Binding-site contacts:
Ligand atom C23 contacts residue TYR435 of chain 1.B at 3.6 Å (hydrophobic).
Ligand atom C25 contacts residue HEM1 of chain 1.N at 3.2 Å.
Ligand atom C02 contacts residue GLU321 of chain 1.B at 3.5 Å.
Ligand atom N28 contacts residue HEM1 of chain 1.N at 3.4 Å (h-bond).
Ligand atom C07 contacts residue HEM1 of chain 1.N at 3.8 Å.
Ligand atom N28 contacts residue H4B1 of chain 1.O at 3.7 Å.
Ligand atom N02 contacts residue HEM1 of chain 1.N at 3.6 Å.
Ligand atom C09 contacts residue HEM1 of chain 1.N at 3.4 Å.
Ligand atom C06 contacts residue VAL296 of chain 1.B at 3.5 Å (hydrophobic).
Ligand atom N02 contacts residue TYR317 of chain 1.B at 3.4 Å.
Ligand atom C21 contacts residue HEM1 of chain 1.N at 3.7 Å.
Ligand atom C24 contacts residue TRP407 of chain 1.B at 3.9 Å (hydrophobic).
Ligand atom O29 contacts residue TRP407 of chain 1.B at 3.7 Å.
Ligand atom N02 contacts residue MET318 of chain 1.B at 3.8 Å.
Ligand atom N01 contacts residue HEM1 of chain 1.N at 3.6 Å.
Ligand atom C22 contacts residue HEM1 of chain 1.N at 3.7 Å.
Ligand atom C08 contacts residue HEM1 of chain 1.N at 3.8 Å.
Ligand atom C24 contacts residue HEM1 of chain 1.N at 3.8 Å.
Ligand atom C09 contacts residue GLU321 of chain 1.B at 3.5 Å.
Ligand atom C11 contacts residue HEM1 of chain 1.N at 3.4 Å.
Ligand atom C30 contacts residue TRP407 of chain 1.B at 3.8 Å (hydrophobic).
Ligand atom C31 contacts residue VAL64 of chain 1.B at 3.5 Å (hydrophobic).
Ligand atom N02 contacts residue TRP316 of chain 1.B at 2.9 Å (h-bond).
Ligand atom C10 contacts residue GLU321 of chain 1.B at 3.5 Å.
Ligand atom C10 contacts residue HEM1 of chain 1.N at 3.8 Å.
Ligand atom C30 contacts residue TYR435 of chain 1.B at 3.4 Å (hydrophobic).
Ligand atom C06 contacts residue HEM1 of chain 1.N at 3.8 Å.
Ligand atom C11 contacts residue GLY315 of chain 1.B at 3.7 Å.
Ligand atom N02 contacts residue GLU321 of chain 1.B at 2.7 Å (salt-bridge).
Ligand atom C07 contacts residue VAL296 of chain 1.B at 3.3 Å (hydrophobic).
Ligand atom C27 contacts residue HEM1 of chain 1.N at 3.2 Å.
Ligand atom N02 contacts residue PRO294 of chain 1.B at 3.9 Å.
Ligand atom C26 contacts residue HEM1 of chain 1.N at 3.5 Å.
Ligand atom C03 contacts residue HEM1 of chain 1.N at 3.3 Å.
Ligand atom C06 contacts residue PHE313 of chain 1.B at 3.9 Å (hydrophobic).
Ligand atom C03 contacts residue PRO294 of chain 1.B at 3.8 Å (hydrophobic).
Ligand atom C02 contacts residue TRP316 of chain 1.B at 3.9 Å (hydrophobic).
Ligand atom C04 contacts residue HEM1 of chain 1.N at 3.6 Å.
Ligand atom C02 contacts residue HEM1 of chain 1.N at 3.6 Å.
Ligand atom N01 contacts residue GLU321 of chain 1.B at 2.7 Å (salt-bridge).

A protein and the small-molecule ligand that binds it are described below.
Small molecule (SMILES): CCCOc1ccc(-c2ccc3c(C)cc(N)nc3c2)cc1CN

Sequence of chain 1.B:
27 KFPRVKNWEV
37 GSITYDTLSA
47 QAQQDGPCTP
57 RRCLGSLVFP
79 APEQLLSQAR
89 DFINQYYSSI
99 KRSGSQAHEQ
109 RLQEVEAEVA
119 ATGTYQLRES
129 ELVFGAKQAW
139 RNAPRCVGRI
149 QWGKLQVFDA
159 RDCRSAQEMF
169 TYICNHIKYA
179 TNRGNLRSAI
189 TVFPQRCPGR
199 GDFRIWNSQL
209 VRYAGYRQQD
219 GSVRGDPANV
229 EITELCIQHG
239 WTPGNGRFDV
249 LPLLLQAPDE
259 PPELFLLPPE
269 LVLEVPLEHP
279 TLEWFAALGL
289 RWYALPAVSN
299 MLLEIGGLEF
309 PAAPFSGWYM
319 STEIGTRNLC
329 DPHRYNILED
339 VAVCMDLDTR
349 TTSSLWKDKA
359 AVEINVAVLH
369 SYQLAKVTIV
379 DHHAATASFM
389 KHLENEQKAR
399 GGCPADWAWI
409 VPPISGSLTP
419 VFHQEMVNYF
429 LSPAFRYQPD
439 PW